Binding-site contacts:
Ligand atom O1A contacts residue TYR82 of chain 1.B at 2.8 Å (h-bond).
Ligand atom PA contacts residue MG1 of chain 1.F at 3.3 Å.
Ligand atom C2 contacts residue MG1 of chain 1.G at 2.9 Å.
Ligand atom O1B contacts residue ARG177 of chain 1.B at 3.1 Å (salt-bridge).
Ligand atom C5 contacts residue ILE113 of chain 1.B at 3.4 Å (hydrophobic).
Ligand atom O2 contacts residue ASP112 of chain 1.B at 2.7 Å (salt-bridge).
Ligand atom O1A contacts residue SER81 of chain 1.B at 2.9 Å (h-bond).
Ligand atom O3A contacts residue MG1 of chain 1.G at 3.4 Å.
Ligand atom C1 contacts residue MG1 of chain 1.G at 3.3 Å.
Ligand atom O2 contacts residue MG1 of chain 1.G at 2.1 Å.
Ligand atom O2B contacts residue LYS52 of chain 1.B at 3.1 Å (salt-bridge).
Ligand atom PB contacts residue MG1 of chain 1.F at 3.4 Å.
Ligand atom O2A contacts residue MG1 of chain 1.F at 2.2 Å.
Ligand atom P contacts residue THR116 of chain 1.B at 3.5 Å.
Ligand atom O2P contacts residue THR119 of chain 1.B at 2.7 Å (h-bond).
Ligand atom O3A contacts residue MG1 of chain 1.F at 3.5 Å.
Ligand atom O2B contacts residue ARG177 of chain 1.B at 3.6 Å (salt-bridge).
Ligand atom O3B contacts residue MG1 of chain 1.G at 2.2 Å.
Ligand atom O5 contacts residue TYR82 of chain 1.B at 3.2 Å.
Ligand atom O3 contacts residue MG1 of chain 1.G at 2.0 Å.
Ligand atom O4 contacts residue TYR82 of chain 1.B at 3.3 Å.
Ligand atom C2 contacts residue ASP112 of chain 1.B at 3.4 Å.
Ligand atom O2P contacts residue THR116 of chain 1.B at 3.6 Å.
Ligand atom O1P contacts residue ALA117 of chain 1.B at 3.0 Å (h-bond).
Ligand atom O3P contacts residue TYR82 of chain 1.B at 2.6 Å (h-bond).
Ligand atom O2A contacts residue TYR82 of chain 1.B at 3.3 Å.
Ligand atom O3 contacts residue GLU111 of chain 1.B at 2.5 Å (salt-bridge).
Ligand atom O3B contacts residue LYS52 of chain 1.B at 3.3 Å (salt-bridge).
Ligand atom O1P contacts residue THR116 of chain 1.B at 3.3 Å (h-bond).
Ligand atom PB contacts residue MG1 of chain 1.G at 3.3 Å.
Ligand atom O1P contacts residue ASN115 of chain 1.B at 2.8 Å (h-bond).
Ligand atom C3 contacts residue GLU111 of chain 1.B at 3.3 Å.
Ligand atom O1B contacts residue ASP171 of chain 1.B at 2.9 Å (salt-bridge).
Ligand atom O1B contacts residue MG1 of chain 1.F at 2.2 Å.
Ligand atom O3P contacts residue ASN115 of chain 1.B at 3.4 Å.
Ligand atom C3 contacts residue MG1 of chain 1.G at 2.9 Å.
Ligand atom C2 contacts residue ILE113 of chain 1.B at 3.6 Å (hydrophobic).
Ligand atom O3B contacts residue GLY53 of chain 1.B at 2.9 Å (h-bond).
Ligand atom O1 contacts residue MG1 of chain 1.G at 2.5 Å.
Ligand atom O3P contacts residue THR116 of chain 1.B at 2.8 Å (h-bond).

A small-molecule ligand and the protein it binds are described below.
Small molecule (SMILES): O=P(O)(O)OC[C@H]1O[C@H](O[P](=O)(O)OP(=O)(O)O)[C@H](O)[C@@H]1O

Sequence of chain 1.B:
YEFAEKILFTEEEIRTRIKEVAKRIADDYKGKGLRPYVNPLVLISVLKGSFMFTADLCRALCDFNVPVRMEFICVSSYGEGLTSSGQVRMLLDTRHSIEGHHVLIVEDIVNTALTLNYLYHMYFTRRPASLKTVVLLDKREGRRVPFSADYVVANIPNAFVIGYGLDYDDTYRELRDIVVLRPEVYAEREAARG